A protein and the small-molecule ligand that binds it are described below.
Small molecule (SMILES): Cc1cn([C@H]2C[C@H](O[P](=O)(O)OC[C@H]3O[C@@H](n4cnc5c(=O)nc(N)[nH]c54)C[C@@H]3O[P](=O)(O)OC[C@H]3O[C@@H](n4cc(C)c(=O)[nH]c4=O)C[C@@H]3O)[C@@H](COP(=O)=O)O2)c(=O)[nH]c1=O

Sequence of chain 1.C:
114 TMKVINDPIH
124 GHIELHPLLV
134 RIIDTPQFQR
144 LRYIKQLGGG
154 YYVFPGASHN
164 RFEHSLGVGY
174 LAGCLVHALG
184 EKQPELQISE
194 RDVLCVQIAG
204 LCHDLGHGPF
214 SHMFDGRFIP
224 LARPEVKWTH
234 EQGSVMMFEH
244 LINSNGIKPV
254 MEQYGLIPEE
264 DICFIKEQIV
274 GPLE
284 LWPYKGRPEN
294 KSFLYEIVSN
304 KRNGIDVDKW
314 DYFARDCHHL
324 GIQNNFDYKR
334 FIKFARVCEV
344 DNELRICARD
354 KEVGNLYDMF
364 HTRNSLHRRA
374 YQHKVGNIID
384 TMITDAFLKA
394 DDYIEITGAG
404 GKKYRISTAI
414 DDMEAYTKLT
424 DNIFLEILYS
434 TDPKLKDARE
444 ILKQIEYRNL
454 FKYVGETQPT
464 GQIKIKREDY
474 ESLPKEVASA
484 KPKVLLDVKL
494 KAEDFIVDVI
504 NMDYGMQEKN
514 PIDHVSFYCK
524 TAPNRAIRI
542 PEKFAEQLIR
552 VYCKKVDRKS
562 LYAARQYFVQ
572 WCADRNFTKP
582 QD

Binding-site contacts:
Ligand atom C4' contacts residue VAL117 of chain 1.C at 3.3 Å (hydrophobic).
Ligand atom N7 contacts residue TYR155 of chain 1.B at 3.1 Å (h-bond).
Ligand atom O6 contacts residue GLN142 of chain 1.C at 2.8 Å (h-bond).
Ligand atom O6 contacts residue ARG145 of chain 1.C at 3.6 Å.
Ligand atom N1 contacts residue ASP137 of chain 1.C at 2.9 Å (salt-bridge).
Ligand atom C4 contacts residue ARG372 of chain 1.B at 3.6 Å.
Ligand atom OP1 contacts residue HIS376 of chain 1.B at 3.5 Å (h-bond).
Ligand atom C8 contacts residue ILE118 of chain 1.C at 3.5 Å (hydrophobic).
Ligand atom C4' contacts residue ASN119 of chain 1.C at 3.5 Å.
Ligand atom OP2 contacts residue ARG451 of chain 1.B at 3.3 Å.
Ligand atom C5 contacts residue TYR155 of chain 1.B at 3.6 Å (hydrophobic).
Ligand atom O6 contacts residue PHE165 of chain 1.C at 3.3 Å.
Ligand atom OP1 contacts residue LYS116 of chain 1.C at 2.3 Å (salt-bridge).
Ligand atom N3 contacts residue ARG372 of chain 1.B at 3.5 Å.
Ligand atom C3' contacts residue VAL156 of chain 1.B at 3.6 Å (hydrophobic).
Ligand atom C1' contacts residue PHE157 of chain 1.B at 3.5 Å (hydrophobic).
Ligand atom C2' contacts residue VAL156 of chain 1.B at 3.7 Å (hydrophobic).
Ligand atom O3' contacts residue VAL378 of chain 1.B at 3.3 Å.
Ligand atom O4 contacts residue ARG372 of chain 1.B at 3.3 Å.
Ligand atom C2 contacts residue ASP137 of chain 1.C at 3.5 Å.
Ligand atom C2' contacts residue PHE157 of chain 1.B at 3.4 Å (hydrophobic).
Ligand atom N9 contacts residue TYR155 of chain 1.B at 3.6 Å.
Ligand atom O3' contacts residue VAL117 of chain 1.C at 3.2 Å (h-bond).
Ligand atom O4' contacts residue ASN119 of chain 1.C at 3.2 Å.
Ligand atom O2 contacts residue ASN119 of chain 1.C at 3.6 Å (h-bond).
Ligand atom O6 contacts residue ILE136 of chain 1.C at 3.3 Å.
Ligand atom O3' contacts residue ASN119 of chain 1.C at 3.0 Å (h-bond).
Ligand atom N2 contacts residue ASP137 of chain 1.C at 3.1 Å (salt-bridge).
Ligand atom C1' contacts residue ASN119 of chain 1.C at 3.6 Å.
Ligand atom O3' contacts residue VAL156 of chain 1.B at 2.9 Å (h-bond).
Ligand atom OP2 contacts residue VAL117 of chain 1.C at 3.5 Å (h-bond).
Ligand atom C5' contacts residue VAL117 of chain 1.C at 3.1 Å (hydrophobic).
Ligand atom C2 contacts residue ARG451 of chain 1.B at 3.5 Å.
Ligand atom C1' contacts residue VAL156 of chain 1.B at 3.6 Å (hydrophobic).
Ligand atom C5' contacts residue VAL378 of chain 1.B at 3.6 Å (hydrophobic).
Ligand atom N7 contacts residue ARG145 of chain 1.C at 3.5 Å (salt-bridge).
Ligand atom C8 contacts residue TYR155 of chain 1.B at 3.1 Å (hydrophobic).
Ligand atom OP1 contacts residue LYS116 of chain 1.C at 3.7 Å.
Ligand atom N2 contacts residue ARG451 of chain 1.B at 3.3 Å.
Ligand atom C8 contacts residue VAL156 of chain 1.B at 3.2 Å (hydrophobic).

Sequence of chain 1.B:
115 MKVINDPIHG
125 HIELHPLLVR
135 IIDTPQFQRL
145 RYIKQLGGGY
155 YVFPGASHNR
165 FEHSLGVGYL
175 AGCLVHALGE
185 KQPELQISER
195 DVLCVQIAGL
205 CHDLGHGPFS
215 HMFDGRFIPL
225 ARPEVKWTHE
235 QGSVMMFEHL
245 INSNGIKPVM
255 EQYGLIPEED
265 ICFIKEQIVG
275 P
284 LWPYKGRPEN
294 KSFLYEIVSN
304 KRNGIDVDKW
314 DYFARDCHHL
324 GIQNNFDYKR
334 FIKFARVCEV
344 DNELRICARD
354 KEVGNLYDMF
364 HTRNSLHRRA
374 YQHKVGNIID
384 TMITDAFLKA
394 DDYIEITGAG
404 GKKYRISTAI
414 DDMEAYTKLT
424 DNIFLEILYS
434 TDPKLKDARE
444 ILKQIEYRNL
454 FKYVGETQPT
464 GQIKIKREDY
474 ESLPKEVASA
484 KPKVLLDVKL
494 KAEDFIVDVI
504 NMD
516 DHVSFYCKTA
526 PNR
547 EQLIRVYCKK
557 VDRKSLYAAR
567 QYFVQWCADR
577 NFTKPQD